The small molecule below binds the protein below.
Small molecule (SMILES): Nc1ncnc2c1ncn2[C@H]1C[C@H](O)[C@@H](CO[P](=O)(O)O[P](=O)(O)OP(=O)(O)O)O1

Sequence of chain 1.D:
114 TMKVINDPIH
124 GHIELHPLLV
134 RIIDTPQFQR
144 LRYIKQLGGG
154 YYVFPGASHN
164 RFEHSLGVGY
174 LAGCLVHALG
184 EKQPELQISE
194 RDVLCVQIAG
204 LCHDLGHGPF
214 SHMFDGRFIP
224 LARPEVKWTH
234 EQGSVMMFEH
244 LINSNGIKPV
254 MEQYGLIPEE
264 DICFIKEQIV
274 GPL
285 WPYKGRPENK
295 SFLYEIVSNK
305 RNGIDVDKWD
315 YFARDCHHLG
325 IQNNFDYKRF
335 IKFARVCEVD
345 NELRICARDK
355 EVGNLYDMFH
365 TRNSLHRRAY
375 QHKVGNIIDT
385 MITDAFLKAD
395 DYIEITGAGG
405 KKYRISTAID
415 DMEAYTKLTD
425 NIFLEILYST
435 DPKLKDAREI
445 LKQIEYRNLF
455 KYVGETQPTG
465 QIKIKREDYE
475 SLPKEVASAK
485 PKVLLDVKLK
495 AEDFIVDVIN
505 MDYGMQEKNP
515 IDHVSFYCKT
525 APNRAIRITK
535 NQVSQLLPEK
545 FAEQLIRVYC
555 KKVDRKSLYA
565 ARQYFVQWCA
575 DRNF

Sequence of chain 1.A:
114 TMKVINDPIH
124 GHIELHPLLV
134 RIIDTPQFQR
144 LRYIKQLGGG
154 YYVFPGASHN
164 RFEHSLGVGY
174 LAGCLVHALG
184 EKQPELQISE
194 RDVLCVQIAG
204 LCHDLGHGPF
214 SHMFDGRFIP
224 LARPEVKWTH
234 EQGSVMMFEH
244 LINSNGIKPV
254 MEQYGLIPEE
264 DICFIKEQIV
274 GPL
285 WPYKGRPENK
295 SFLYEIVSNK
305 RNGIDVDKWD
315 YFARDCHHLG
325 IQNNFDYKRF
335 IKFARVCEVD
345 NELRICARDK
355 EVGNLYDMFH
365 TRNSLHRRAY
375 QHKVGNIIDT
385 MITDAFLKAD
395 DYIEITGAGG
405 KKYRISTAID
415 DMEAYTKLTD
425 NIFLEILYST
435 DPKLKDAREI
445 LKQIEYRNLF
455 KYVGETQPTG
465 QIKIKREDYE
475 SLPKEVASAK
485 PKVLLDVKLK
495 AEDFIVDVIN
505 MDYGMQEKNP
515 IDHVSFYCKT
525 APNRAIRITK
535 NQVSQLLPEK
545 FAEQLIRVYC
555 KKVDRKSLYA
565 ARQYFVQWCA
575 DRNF

Binding-site contacts:
Ligand atom PG contacts residue ARG352 of chain 1.D at 3.7 Å.
Ligand atom O3' contacts residue ASN119 of chain 1.A at 2.9 Å (h-bond).
Ligand atom O3' contacts residue VAL156 of chain 1.B at 3.1 Å (h-bond).
Ligand atom N9 contacts residue PHE157 of chain 1.B at 3.8 Å.
Ligand atom O3B contacts residue MG1 of chain 1.H at 3.3 Å.
Ligand atom O3A contacts residue GTP1 of chain 1.E at 3.5 Å (h-bond).
Ligand atom C4' contacts residue VAL117 of chain 1.A at 3.3 Å (hydrophobic).
Ligand atom O1G contacts residue LYS523 of chain 1.D at 3.0 Å (salt-bridge).
Ligand atom C3' contacts residue VAL156 of chain 1.B at 3.4 Å (hydrophobic).
Ligand atom O2G contacts residue ARG352 of chain 1.D at 3.5 Å (salt-bridge).
Ligand atom O1A contacts residue LYS354 of chain 1.D at 2.5 Å (salt-bridge).
Ligand atom C5' contacts residue VAL117 of chain 1.A at 3.5 Å (hydrophobic).
Ligand atom C4' contacts residue GTP1 of chain 1.E at 3.3 Å.
Ligand atom O3' contacts residue ILE118 of chain 1.A at 3.8 Å.
Ligand atom O1B contacts residue HIS376 of chain 1.B at 3.8 Å.
Ligand atom O2A contacts residue HIS376 of chain 1.B at 2.9 Å (h-bond).
Ligand atom O1B contacts residue GTP1 of chain 1.E at 3.1 Å (h-bond).
Ligand atom O1A contacts residue ARG333 of chain 1.D at 2.9 Å (salt-bridge).
Ligand atom PG contacts residue MG1 of chain 1.H at 3.8 Å.
Ligand atom PA contacts residue LYS354 of chain 1.D at 3.7 Å.
Ligand atom O3' contacts residue GTP1 of chain 1.E at 3.8 Å.
Ligand atom C4 contacts residue ARG333 of chain 1.D at 3.8 Å.
Ligand atom O3G contacts residue ARG352 of chain 1.D at 3.1 Å (salt-bridge).
Ligand atom C5' contacts residue GTP1 of chain 1.E at 3.2 Å.
Ligand atom N7 contacts residue ARG333 of chain 1.D at 3.7 Å.
Ligand atom O3B contacts residue GTP1 of chain 1.E at 3.8 Å.
Ligand atom C1' contacts residue PHE157 of chain 1.B at 3.8 Å (hydrophobic).
Ligand atom O1G contacts residue GTP1 of chain 1.E at 3.8 Å.
Ligand atom C1' contacts residue ASN119 of chain 1.A at 3.8 Å.
Ligand atom N6 contacts residue ARG372 of chain 1.B at 3.1 Å (salt-bridge).
Ligand atom C5 contacts residue ARG333 of chain 1.D at 3.8 Å.
Ligand atom O4' contacts residue ARG333 of chain 1.D at 3.6 Å.
Ligand atom N1 contacts residue ARG372 of chain 1.B at 3.8 Å.
Ligand atom O2G contacts residue LYS377 of chain 1.B at 3.7 Å.
Ligand atom O3G contacts residue LYS354 of chain 1.D at 3.2 Å (salt-bridge).
Ligand atom C2' contacts residue PHE157 of chain 1.B at 3.5 Å (hydrophobic).
Ligand atom C3' contacts residue GTP1 of chain 1.E at 3.5 Å.
Ligand atom N3 contacts residue ASN119 of chain 1.A at 3.5 Å (h-bond).
Ligand atom O1G contacts residue MG1 of chain 1.H at 3.2 Å.
Ligand atom O2B contacts residue LYS377 of chain 1.B at 3.8 Å.

Sequence of chain 1.B:
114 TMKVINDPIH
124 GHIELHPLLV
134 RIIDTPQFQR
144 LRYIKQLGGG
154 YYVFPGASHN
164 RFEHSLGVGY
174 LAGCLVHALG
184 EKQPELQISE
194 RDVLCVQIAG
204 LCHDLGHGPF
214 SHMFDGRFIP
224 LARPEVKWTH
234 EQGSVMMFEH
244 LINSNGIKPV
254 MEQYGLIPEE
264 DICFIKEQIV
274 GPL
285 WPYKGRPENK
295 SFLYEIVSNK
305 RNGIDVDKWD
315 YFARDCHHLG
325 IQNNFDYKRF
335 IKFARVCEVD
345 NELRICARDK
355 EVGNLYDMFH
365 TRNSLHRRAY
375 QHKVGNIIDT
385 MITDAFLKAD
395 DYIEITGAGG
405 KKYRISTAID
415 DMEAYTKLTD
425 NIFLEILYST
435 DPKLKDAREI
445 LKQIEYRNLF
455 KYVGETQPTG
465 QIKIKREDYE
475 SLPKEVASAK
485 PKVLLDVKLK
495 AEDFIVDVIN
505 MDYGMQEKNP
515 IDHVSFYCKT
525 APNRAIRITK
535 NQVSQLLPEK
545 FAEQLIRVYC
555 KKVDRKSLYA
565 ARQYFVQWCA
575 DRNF